Binding-site contacts:
Ligand atom O17 contacts residue TRP68 of chain 1.B at 3.5 Å (h-bond).
Ligand atom O10 contacts residue TYR64 of chain 1.B at 2.7 Å (h-bond).
Ligand atom C08 contacts residue THR83 of chain 1.B at 3.8 Å.
Ligand atom O10 contacts residue ALA44 of chain 1.B at 3.8 Å.
Ligand atom C07 contacts residue ASP81 of chain 1.B at 3.5 Å.
Ligand atom C12 contacts residue ASP81 of chain 1.B at 3.9 Å.
Ligand atom O17 contacts residue TYR72 of chain 1.B at 3.8 Å.
Ligand atom S15 contacts residue ALA111 of chain 1.B at 3.8 Å.
Ligand atom C07 contacts residue ILE84 of chain 1.B at 3.6 Å (hydrophobic).
Ligand atom C02 contacts residue GLN69 of chain 1.B at 3.9 Å.
Ligand atom C12 contacts residue THR83 of chain 1.B at 3.9 Å.
Ligand atom C09 contacts residue THR83 of chain 1.B at 3.8 Å.
Ligand atom C13 contacts residue THR83 of chain 1.B at 3.8 Å.
Ligand atom C08 contacts residue SER135 of chain 1.B at 3.6 Å.
Ligand atom C14 contacts residue TRP96 of chain 1.B at 4.0 Å (hydrophobic).
Ligand atom S15 contacts residue TRP68 of chain 1.B at 3.8 Å.
Ligand atom C07 contacts residue TYR72 of chain 1.B at 3.6 Å (hydrophobic).
Ligand atom O10 contacts residue SER135 of chain 1.B at 3.1 Å (h-bond).
Ligand atom C13 contacts residue PHE101 of chain 1.B at 3.8 Å (hydrophobic).
Ligand atom O05 contacts residue ALA44 of chain 1.B at 3.8 Å.
Ligand atom C19 contacts residue TYR64 of chain 1.B at 3.8 Å (hydrophobic).
Ligand atom C14 contacts residue PHE101 of chain 1.B at 3.6 Å (hydrophobic).
Ligand atom BR1 contacts residue GLY62 of chain 1.B at 3.9 Å.
Ligand atom C09 contacts residue SER135 of chain 1.B at 3.4 Å.
Ligand atom BR1 contacts residue GLN69 of chain 1.B at 3.0 Å.
Ligand atom C18 contacts residue TYR72 of chain 1.B at 3.7 Å (hydrophobic).
Ligand atom C19 contacts residue TYR72 of chain 1.B at 3.6 Å (hydrophobic).
Ligand atom C12 contacts residue TRP96 of chain 1.B at 3.8 Å (hydrophobic).
Ligand atom C04 contacts residue TYR64 of chain 1.B at 3.8 Å (hydrophobic).
Ligand atom C06 contacts residue TYR72 of chain 1.B at 3.4 Å (hydrophobic).
Ligand atom C09 contacts residue TYR64 of chain 1.B at 3.9 Å (hydrophobic).
Ligand atom C06 contacts residue ASP81 of chain 1.B at 3.9 Å.
Ligand atom N11 contacts residue ASP81 of chain 1.B at 3.1 Å (salt-bridge).
Ligand atom C08 contacts residue ILE84 of chain 1.B at 3.7 Å (hydrophobic).
Ligand atom C20 contacts residue GLN69 of chain 1.B at 3.7 Å.
Ligand atom N11 contacts residue THR83 of chain 1.B at 3.2 Å (h-bond).
Ligand atom C13 contacts residue ASP81 of chain 1.B at 3.6 Å.
Ligand atom O05 contacts residue TYR64 of chain 1.B at 4.0 Å.
Ligand atom O17 contacts residue TYR64 of chain 1.B at 3.5 Å.
Ligand atom C18 contacts residue TYR64 of chain 1.B at 3.7 Å (hydrophobic).

Sequence of chain 1.B:
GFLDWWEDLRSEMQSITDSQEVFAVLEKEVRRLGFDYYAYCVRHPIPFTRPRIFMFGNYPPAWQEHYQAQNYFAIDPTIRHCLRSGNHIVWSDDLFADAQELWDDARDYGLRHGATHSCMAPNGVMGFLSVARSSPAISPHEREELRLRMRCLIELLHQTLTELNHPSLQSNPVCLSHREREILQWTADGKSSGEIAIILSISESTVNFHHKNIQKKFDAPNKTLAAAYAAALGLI

The small molecule below binds the protein below.
Small molecule (SMILES): O=C(CCCOc1cccc(Br)c1)N[C@H]1CCSC1=O